Binding-site contacts:
Ligand atom C2 contacts residue ARG67 of chain 1.A at 4.1 Å.
Ligand atom P3 contacts residue TYR81 of chain 1.A at 4.2 Å.
Ligand atom OP7 contacts residue LYS62 of chain 1.A at 3.2 Å (salt-bridge).
Ligand atom O10 contacts residue TYR81 of chain 1.A at 3.3 Å.
Ligand atom OP6 contacts residue ARG116 of chain 1.A at 2.6 Å (salt-bridge).
Ligand atom OP5 contacts residue LYS90 of chain 1.A at 4.2 Å.
Ligand atom O3 contacts residue LYS60 of chain 1.A at 2.9 Å (salt-bridge).
Ligand atom P4 contacts residue TYR81 of chain 1.A at 3.4 Å.
Ligand atom O10 contacts residue LYS60 of chain 1.A at 2.8 Å (salt-bridge).
Ligand atom OP8 contacts residue LYS62 of chain 1.A at 3.8 Å.
Ligand atom OP3 contacts residue ARG67 of chain 1.A at 2.9 Å (salt-bridge).
Ligand atom O10 contacts residue ARG69 of chain 1.A at 2.8 Å (salt-bridge).
Ligand atom P3 contacts residue ARG69 of chain 1.A at 3.8 Å.
Ligand atom OP5 contacts residue TYR81 of chain 1.A at 2.6 Å (h-bond).
Ligand atom O10 contacts residue LYS90 of chain 1.A at 3.6 Å.
Ligand atom O11 contacts residue ARG69 of chain 1.A at 2.8 Å (salt-bridge).
Ligand atom C6 contacts residue LYS62 of chain 1.A at 4.0 Å.
Ligand atom OP5 contacts residue LYS60 of chain 1.A at 3.8 Å.
Ligand atom O2 contacts residue LYS62 of chain 1.A at 3.6 Å.
Ligand atom O12 contacts residue TYR81 of chain 1.A at 4.0 Å.
Ligand atom P4 contacts residue ARG116 of chain 1.A at 3.6 Å.
Ligand atom OP8 contacts residue ARG116 of chain 1.A at 3.3 Å (salt-bridge).
Ligand atom O12 contacts residue LYS90 of chain 1.A at 3.6 Å.
Ligand atom C5 contacts residue LYS62 of chain 1.A at 4.1 Å.
Ligand atom C3 contacts residue LYS60 of chain 1.A at 4.1 Å.
Ligand atom P4 contacts residue LYS60 of chain 1.A at 3.7 Å.
Ligand atom P5 contacts residue LYS62 of chain 1.A at 3.9 Å.
Ligand atom OP4 contacts residue ARG116 of chain 1.A at 2.9 Å (salt-bridge).
Ligand atom C4 contacts residue LYS62 of chain 1.A at 4.2 Å.
Ligand atom OP2 contacts residue ARG67 of chain 1.A at 3.1 Å (salt-bridge).
Ligand atom O2 contacts residue ARG67 of chain 1.A at 3.9 Å.
Ligand atom O12 contacts residue LYS60 of chain 1.A at 4.3 Å.
Ligand atom P3 contacts residue LYS90 of chain 1.A at 4.0 Å.
Ligand atom OP6 contacts residue TYR81 of chain 1.A at 3.7 Å.
Ligand atom O5 contacts residue LYS62 of chain 1.A at 3.4 Å.
Ligand atom P1 contacts residue ARG67 of chain 1.A at 3.8 Å.
Ligand atom P3 contacts residue LYS60 of chain 1.A at 3.5 Å.
Ligand atom OP4 contacts residue TYR81 of chain 1.A at 3.8 Å.
Ligand atom OP4 contacts residue LYS60 of chain 1.A at 2.7 Å (salt-bridge).
Ligand atom O11 contacts residue LYS90 of chain 1.A at 3.3 Å.

A protein and the small-molecule ligand that binds it are described below.
Small molecule (SMILES): CCCC(=O)OC[C@H](CO[P](=O)(O)OC1[C@H](O)[C@H](OP(=O)(O)O)C(OP(=O)(O)O)[C@H](OP(=O)(O)O)[C@H]1O)O[C@H](O)CCC

Sequence of chain 1.A:
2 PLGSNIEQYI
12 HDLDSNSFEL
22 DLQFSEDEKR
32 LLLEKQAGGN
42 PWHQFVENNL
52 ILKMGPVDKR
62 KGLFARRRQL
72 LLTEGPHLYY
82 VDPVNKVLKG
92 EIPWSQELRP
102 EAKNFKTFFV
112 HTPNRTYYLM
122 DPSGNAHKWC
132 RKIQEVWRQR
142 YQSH